Sequence of chain 1.I:
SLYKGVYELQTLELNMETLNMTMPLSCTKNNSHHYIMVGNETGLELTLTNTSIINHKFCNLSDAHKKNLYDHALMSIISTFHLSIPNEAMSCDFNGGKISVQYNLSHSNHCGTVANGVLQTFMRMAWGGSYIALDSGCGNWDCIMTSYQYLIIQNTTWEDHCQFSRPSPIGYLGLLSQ

A small-molecule ligand and the protein it binds are described below.
Small molecule (SMILES): CC(=O)N[C@H]1[C@H](O[C@H]2[C@H](O)[C@@H](NC(C)=O)CO[C@@H]2CO)O[C@H](CO)[C@@H](O)[C@@H]1O

Binding-site contacts:
Ligand atom N2 contacts residue HIS92 of chain 1.I at 4.0 Å.
Ligand atom O7 contacts residue HIS92 of chain 1.I at 3.9 Å.
Ligand atom C8 contacts residue GLU104 of chain 1.I at 4.1 Å.
Ligand atom C2 contacts residue ASN89 of chain 1.I at 2.5 Å.
Ligand atom C7 contacts residue ASN90 of chain 1.I at 3.7 Å.
Ligand atom C2 contacts residue HIS92 of chain 1.I at 4.1 Å.
Ligand atom N2 contacts residue SER91 of chain 1.I at 3.0 Å (h-bond).
Ligand atom C3 contacts residue ASN89 of chain 1.I at 3.9 Å.
Ligand atom C7 contacts residue HIS92 of chain 1.I at 4.3 Å.
Ligand atom O6 contacts residue LYS88 of chain 1.I at 4.1 Å.
Ligand atom C5 contacts residue HIS92 of chain 1.I at 4.3 Å.
Ligand atom O4 contacts residue HIS92 of chain 1.I at 4.3 Å.
Ligand atom C4 contacts residue ASN89 of chain 1.I at 4.4 Å.
Ligand atom C1 contacts residue ASN89 of chain 1.I at 1.5 Å.
Ligand atom C1 contacts residue HIS92 of chain 1.I at 3.8 Å.
Ligand atom C3 contacts residue SER91 of chain 1.I at 4.3 Å.
Ligand atom C8 contacts residue SER91 of chain 1.I at 3.2 Å.
Ligand atom C7 contacts residue SER91 of chain 1.I at 3.5 Å.
Ligand atom C3 contacts residue HIS92 of chain 1.I at 3.8 Å.
Ligand atom O5 contacts residue ASN89 of chain 1.I at 2.5 Å (h-bond).
Ligand atom C8 contacts residue HIS92 of chain 1.I at 4.3 Å.
Ligand atom C8 contacts residue ASN89 of chain 1.I at 4.1 Å.
Ligand atom C2 contacts residue SER91 of chain 1.I at 4.1 Å.
Ligand atom O7 contacts residue ASN89 of chain 1.I at 3.9 Å.
Ligand atom N2 contacts residue ASN90 of chain 1.I at 4.4 Å.
Ligand atom O7 contacts residue ASN90 of chain 1.I at 4.1 Å.
Ligand atom N2 contacts residue ASN89 of chain 1.I at 3.0 Å (h-bond).
Ligand atom C7 contacts residue ASN89 of chain 1.I at 3.6 Å.
Ligand atom C8 contacts residue ASN90 of chain 1.I at 3.0 Å.
Ligand atom C5 contacts residue ASN89 of chain 1.I at 3.8 Å.